Binding-site contacts:
Ligand atom O8 contacts residue LYS30 of chain 1.A at 2.9 Å (salt-bridge).
Ligand atom S4 contacts residue LYS35 of chain 1.A at 4.3 Å.
Ligand atom C17 contacts residue LYS30 of chain 1.A at 3.9 Å.
Ligand atom C15 contacts residue LYS30 of chain 1.A at 3.6 Å.
Ligand atom O3 contacts residue PHE31 of chain 1.A at 3.9 Å.
Ligand atom C8 contacts residue LYS30 of chain 1.A at 4.2 Å.
Ligand atom O12 contacts residue LYS30 of chain 1.A at 3.5 Å (salt-bridge).
Ligand atom S1 contacts residue LYS30 of chain 1.A at 3.6 Å (salt-bridge).
Ligand atom O2 contacts residue PHE31 of chain 1.A at 2.9 Å.
Ligand atom C20 contacts residue PHE31 of chain 1.A at 4.0 Å (hydrophobic).
Ligand atom C18 contacts residue LYS30 of chain 1.A at 3.8 Å.
Ligand atom C22 contacts residue PHE31 of chain 1.A at 3.6 Å (hydrophobic).
Ligand atom O1 contacts residue PRO29 of chain 1.A at 3.8 Å.
Ligand atom O2 contacts residue LYS30 of chain 1.A at 3.0 Å (salt-bridge).
Ligand atom C19 contacts residue LYS30 of chain 1.A at 4.0 Å.
Ligand atom C12 contacts residue LYS30 of chain 1.A at 3.9 Å.
Ligand atom C6 contacts residue LYS30 of chain 1.A at 4.1 Å.
Ligand atom C14 contacts residue LYS30 of chain 1.A at 3.5 Å.
Ligand atom C27 contacts residue LYS30 of chain 1.A at 3.9 Å.
Ligand atom O12 contacts residue ASP32 of chain 1.A at 3.0 Å (salt-bridge).
Ligand atom O4 contacts residue LYS30 of chain 1.A at 3.9 Å.
Ligand atom S4 contacts residue ASP32 of chain 1.A at 3.5 Å (salt-bridge).
Ligand atom O11 contacts residue ASP32 of chain 1.A at 3.0 Å (salt-bridge).
Ligand atom C23 contacts residue PHE31 of chain 1.A at 4.2 Å (hydrophobic).
Ligand atom C13 contacts residue LYS30 of chain 1.A at 3.7 Å.
Ligand atom O11 contacts residue LYS30 of chain 1.A at 3.9 Å.
Ligand atom O11 contacts residue PHE31 of chain 1.A at 3.3 Å.
Ligand atom C2 contacts residue LYS30 of chain 1.A at 4.2 Å.
Ligand atom C11 contacts residue LYS30 of chain 1.A at 4.0 Å.
Ligand atom O2 contacts residue PRO29 of chain 1.A at 3.5 Å.
Ligand atom O10 contacts residue ASP32 of chain 1.A at 3.4 Å (salt-bridge).
Ligand atom C1 contacts residue LYS30 of chain 1.A at 3.8 Å.
Ligand atom S3 contacts residue LYS30 of chain 1.A at 3.9 Å.
Ligand atom O1 contacts residue LYS30 of chain 1.A at 3.0 Å (salt-bridge).
Ligand atom O4 contacts residue LYS27 of chain 1.A at 3.9 Å.
Ligand atom S1 contacts residue PHE31 of chain 1.A at 4.0 Å.
Ligand atom C24 contacts residue LYS30 of chain 1.A at 4.1 Å.
Ligand atom O12 contacts residue LYS35 of chain 1.A at 2.9 Å (salt-bridge).
Ligand atom C24 contacts residue PHE31 of chain 1.A at 3.7 Å (hydrophobic).
Ligand atom C7 contacts residue LYS30 of chain 1.A at 4.0 Å.

The protein below binds the small molecule below.
Small molecule (SMILES): O=S(=O)(O)c1cc2c(O)c(c1)Cc1cc(S(=O)(=O)O)cc(c1O)Cc1cc(S(=O)(=O)O)cc(c1O)Cc1cc(S(=O)(=O)O)cc(c1O)C2

Sequence of chain 1.A:
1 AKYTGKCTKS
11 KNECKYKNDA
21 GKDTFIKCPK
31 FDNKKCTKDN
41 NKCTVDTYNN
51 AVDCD